The protein below binds the small molecule below.
Small molecule (SMILES): [NH3+][C@H]1C[C@H](O)[C@@H](O)[C@@H]1CO

Sequence of chain 1.A:
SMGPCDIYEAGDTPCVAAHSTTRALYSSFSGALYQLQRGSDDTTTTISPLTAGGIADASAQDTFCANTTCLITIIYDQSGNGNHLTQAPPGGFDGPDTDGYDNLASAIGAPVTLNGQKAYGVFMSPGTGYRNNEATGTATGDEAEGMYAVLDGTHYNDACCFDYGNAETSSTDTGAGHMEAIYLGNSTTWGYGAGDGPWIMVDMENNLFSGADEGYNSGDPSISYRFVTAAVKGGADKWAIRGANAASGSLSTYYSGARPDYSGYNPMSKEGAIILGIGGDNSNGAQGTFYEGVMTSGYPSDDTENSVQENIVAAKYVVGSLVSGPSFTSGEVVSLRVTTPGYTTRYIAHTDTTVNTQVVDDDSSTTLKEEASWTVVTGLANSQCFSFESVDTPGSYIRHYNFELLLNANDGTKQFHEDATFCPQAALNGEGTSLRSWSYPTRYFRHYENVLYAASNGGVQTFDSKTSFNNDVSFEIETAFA

Binding-site contacts:
Ligand atom C4' contacts residue ASP203 of chain 1.A at 4.1 Å.
Ligand atom C3' contacts residue MET179 of chain 1.A at 3.7 Å (hydrophobic).
Ligand atom O5' contacts residue GLU205 of chain 1.A at 3.4 Å.
Ligand atom O2' contacts residue GLY280 of chain 1.A at 2.9 Å (h-bond).
Ligand atom C6' contacts residue ASN206 of chain 1.A at 3.8 Å.
Ligand atom O5' contacts residue ASN207 of chain 1.A at 3.1 Å (h-bond).
Ligand atom O2' contacts residue GLY279 of chain 1.A at 3.9 Å.
Ligand atom C1' contacts residue GLU205 of chain 1.A at 1.4 Å.
Ligand atom C5' contacts residue ASP203 of chain 1.A at 3.5 Å.
Ligand atom C1' contacts residue ASP173 of chain 1.A at 3.8 Å.
Ligand atom C4' contacts residue GLU205 of chain 1.A at 3.1 Å.
Ligand atom O5' contacts residue ASP203 of chain 1.A at 2.7 Å (salt-bridge).
Ligand atom C1' contacts residue ASP281 of chain 1.A at 3.5 Å.
Ligand atom C2' contacts residue GLY280 of chain 1.A at 3.8 Å.
Ligand atom O2' contacts residue ASP281 of chain 1.A at 3.0 Å (salt-bridge).
Ligand atom C3' contacts residue ASP203 of chain 1.A at 3.3 Å.
Ligand atom C2' contacts residue ASP281 of chain 1.A at 3.4 Å.
Ligand atom O3' contacts residue GLY280 of chain 1.A at 3.5 Å (h-bond).
Ligand atom N1' contacts residue GLU205 of chain 1.A at 3.6 Å (salt-bridge).
Ligand atom O3' contacts residue CYS160 of chain 1.A at 3.8 Å.
Ligand atom C2' contacts residue MET179 of chain 1.A at 3.9 Å (hydrophobic).
Ligand atom C5' contacts residue TRP190 of chain 1.A at 3.9 Å (hydrophobic).
Ligand atom N1' contacts residue ASP281 of chain 1.A at 3.2 Å (salt-bridge).
Ligand atom O2' contacts residue GLU205 of chain 1.A at 2.7 Å (salt-bridge).
Ligand atom O3' contacts residue CYS161 of chain 1.A at 3.8 Å.
Ligand atom O5' contacts residue ASN206 of chain 1.A at 2.9 Å (h-bond).
Ligand atom C5' contacts residue ASN206 of chain 1.A at 3.9 Å.
Ligand atom O3' contacts residue MET179 of chain 1.A at 3.8 Å.
Ligand atom C6' contacts residue ASP281 of chain 1.A at 3.9 Å.
Ligand atom C3' contacts residue GLU205 of chain 1.A at 2.8 Å.
Ligand atom O3' contacts residue GLY279 of chain 1.A at 3.2 Å.
Ligand atom O2' contacts residue MET179 of chain 1.A at 3.1 Å (h-bond).
Ligand atom C6' contacts residue GLU205 of chain 1.A at 2.3 Å.
Ligand atom C2' contacts residue GLU205 of chain 1.A at 2.5 Å.
Ligand atom O3' contacts residue ASP203 of chain 1.A at 2.6 Å (salt-bridge).
Ligand atom O3' contacts residue ASP163 of chain 1.A at 3.9 Å.
Ligand atom C1' contacts residue ASN206 of chain 1.A at 4.0 Å.
Ligand atom C5' contacts residue GLU205 of chain 1.A at 3.8 Å.
Ligand atom C5' contacts residue ASN207 of chain 1.A at 4.1 Å.
Ligand atom C4' contacts residue CYS160 of chain 1.A at 3.8 Å (hydrophobic).